Sequence of chain 1.A:
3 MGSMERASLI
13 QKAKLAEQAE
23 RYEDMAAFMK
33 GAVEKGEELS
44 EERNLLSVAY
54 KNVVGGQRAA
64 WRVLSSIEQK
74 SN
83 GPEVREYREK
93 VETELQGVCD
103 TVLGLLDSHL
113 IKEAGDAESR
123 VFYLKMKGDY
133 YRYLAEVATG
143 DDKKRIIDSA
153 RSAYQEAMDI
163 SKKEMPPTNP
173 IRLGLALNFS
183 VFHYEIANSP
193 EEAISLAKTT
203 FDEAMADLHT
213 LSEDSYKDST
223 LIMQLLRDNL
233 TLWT

The small molecule below binds the protein below.
Small molecule (SMILES): C[C@H](N)C(=O)N1CCC[C@H]1C(=O)N[C@@H](CO)C(=O)N[C@@H](COP(=O)(O)O)C(=O)N[C@@H](CC1=CN=C2C=CC=CC12)C(=O)N[C@@H](C)C(=O)N[C@H](C=O)CCC(N)=O

Binding-site contacts:
Ligand atom P contacts residue TYR135 of chain 1.A at 3.8 Å.
Ligand atom OE1 contacts residue VAL51 of chain 1.A at 3.7 Å.
Ligand atom O2P contacts residue ARG61 of chain 1.A at 3.0 Å (salt-bridge).
Ligand atom CB contacts residue ASN231 of chain 1.A at 3.7 Å.
Ligand atom C contacts residue LEU179 of chain 1.A at 3.6 Å (hydrophobic).
Ligand atom O3P contacts residue TYR135 of chain 1.A at 2.6 Å (h-bond).
Ligand atom O contacts residue LEU179 of chain 1.A at 3.5 Å.
Ligand atom CZ3 contacts residue JFS1 of chain 1.C at 3.4 Å.
Ligand atom CB contacts residue ASN180 of chain 1.A at 3.3 Å.
Ligand atom O1P contacts residue ARG61 of chain 1.A at 3.0 Å (salt-bridge).
Ligand atom CD contacts residue VAL51 of chain 1.A at 3.8 Å (hydrophobic).
Ligand atom P contacts residue ARG134 of chain 1.A at 3.8 Å.
Ligand atom CZ2 contacts residue JFS1 of chain 1.C at 3.6 Å.
Ligand atom CA contacts residue ASN231 of chain 1.A at 3.7 Å.
Ligand atom O3P contacts residue ARG134 of chain 1.A at 2.8 Å (salt-bridge).
Ligand atom CA contacts residue ASN180 of chain 1.A at 3.8 Å.
Ligand atom O1P contacts residue ARG134 of chain 1.A at 2.9 Å (salt-bridge).
Ligand atom CE2 contacts residue JFS1 of chain 1.C at 3.5 Å.
Ligand atom N contacts residue LEU179 of chain 1.A at 3.4 Å.
Ligand atom N contacts residue ASN231 of chain 1.A at 2.8 Å (h-bond).
Ligand atom CD2 contacts residue JFS1 of chain 1.C at 3.5 Å.
Ligand atom O contacts residue ASN231 of chain 1.A at 2.9 Å (h-bond).
Ligand atom CB contacts residue ASN231 of chain 1.A at 3.5 Å.
Ligand atom CE3 contacts residue JFS1 of chain 1.C at 3.3 Å.
Ligand atom CA contacts residue ASN231 of chain 1.A at 3.5 Å.
Ligand atom CG contacts residue GLU187 of chain 1.A at 3.6 Å.
Ligand atom C contacts residue ASN231 of chain 1.A at 3.7 Å.
Ligand atom CB contacts residue TRP235 of chain 1.A at 3.6 Å (hydrophobic).
Ligand atom NE2 contacts residue GLU19 of chain 1.A at 3.7 Å.
Ligand atom CA contacts residue LEU179 of chain 1.A at 3.7 Å (hydrophobic).
Ligand atom P contacts residue ARG61 of chain 1.A at 3.8 Å.
Ligand atom CA contacts residue ASN180 of chain 1.A at 3.4 Å.
Ligand atom C contacts residue ASN180 of chain 1.A at 3.5 Å.
Ligand atom NE1 contacts residue JFS1 of chain 1.C at 3.7 Å.
Ligand atom N contacts residue ASN180 of chain 1.A at 2.8 Å (h-bond).
Ligand atom O contacts residue VAL183 of chain 1.A at 3.4 Å.
Ligand atom CD contacts residue GLU187 of chain 1.A at 3.8 Å.
Ligand atom CB contacts residue ASN180 of chain 1.A at 3.7 Å.
Ligand atom CG contacts residue JFS1 of chain 1.C at 3.8 Å.
Ligand atom CH2 contacts residue JFS1 of chain 1.C at 3.4 Å.